Sequence of chain 1.A:
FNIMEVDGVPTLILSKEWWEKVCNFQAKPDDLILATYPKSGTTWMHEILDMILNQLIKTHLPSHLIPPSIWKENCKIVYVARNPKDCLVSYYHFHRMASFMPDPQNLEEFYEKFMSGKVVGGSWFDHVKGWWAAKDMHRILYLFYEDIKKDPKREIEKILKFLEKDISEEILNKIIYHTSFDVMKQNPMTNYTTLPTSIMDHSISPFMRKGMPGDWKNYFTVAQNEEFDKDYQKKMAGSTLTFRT

This protein binds this small molecule.
Small molecule (SMILES): Nc1ncnc2c1ncn2[C@@H]1O[C@H](COP(=O)(O)O)[C@@H](OP(=O)(O)O)[C@H]1O

Binding-site contacts:
Ligand atom C2 contacts residue TYR204 of chain 1.A at 3.5 Å (hydrophobic).
Ligand atom O1P contacts residue ARG268 of chain 1.A at 2.8 Å (salt-bridge).
Ligand atom O2P contacts residue GLY270 of chain 1.A at 2.7 Å (h-bond).
Ligand atom C4 contacts residue TYR204 of chain 1.A at 3.4 Å (hydrophobic).
Ligand atom O4P contacts residue SER59 of chain 1.A at 2.7 Å (h-bond).
Ligand atom N6 contacts residue SER239 of chain 1.A at 3.6 Å.
Ligand atom O4P contacts residue THR61 of chain 1.A at 2.8 Å (h-bond).
Ligand atom O5' contacts residue LYS58 of chain 1.A at 3.3 Å.
Ligand atom C6 contacts residue TRP63 of chain 1.A at 3.2 Å (hydrophobic).
Ligand atom C2 contacts residue TRP63 of chain 1.A at 3.4 Å (hydrophobic).
Ligand atom C1' contacts residue TYR204 of chain 1.A at 3.3 Å (hydrophobic).
Ligand atom N6 contacts residue MET243 of chain 1.A at 3.1 Å (h-bond).
Ligand atom N1 contacts residue TRP63 of chain 1.A at 3.0 Å.
Ligand atom O6P contacts residue LYS58 of chain 1.A at 3.2 Å.
Ligand atom O3P contacts residue ARG268 of chain 1.A at 3.1 Å (salt-bridge).
Ligand atom O1P contacts residue ARG141 of chain 1.A at 3.1 Å (salt-bridge).
Ligand atom O4P contacts residue LYS58 of chain 1.A at 3.1 Å.
Ligand atom N3 contacts residue TYR204 of chain 1.A at 2.6 Å (h-bond).
Ligand atom O3P contacts residue SER149 of chain 1.A at 2.3 Å (h-bond).
Ligand atom N6 contacts residue THR238 of chain 1.A at 3.3 Å (h-bond).
Ligand atom P2 contacts residue LYS58 of chain 1.A at 3.5 Å.
Ligand atom P1 contacts residue ARG268 of chain 1.A at 3.5 Å.
Ligand atom O3' contacts residue ARG141 of chain 1.A at 3.5 Å (salt-bridge).
Ligand atom O2' contacts residue PHE240 of chain 1.A at 2.9 Å.
Ligand atom N7 contacts residue TRP63 of chain 1.A at 3.5 Å.
Ligand atom O1P contacts residue SER149 of chain 1.A at 3.5 Å (h-bond).
Ligand atom O3' contacts residue SER149 of chain 1.A at 3.1 Å (h-bond).
Ligand atom O2P contacts residue ARG268 of chain 1.A at 3.2 Å.
Ligand atom C5' contacts residue LYS58 of chain 1.A at 3.3 Å.
Ligand atom O5' contacts residue GLY60 of chain 1.A at 3.5 Å (h-bond).
Ligand atom N3 contacts residue TRP63 of chain 1.A at 3.6 Å.
Ligand atom O2' contacts residue GLY270 of chain 1.A at 3.4 Å.
Ligand atom N6 contacts residue TRP63 of chain 1.A at 2.9 Å.
Ligand atom O2P contacts residue LYS269 of chain 1.A at 2.8 Å (salt-bridge).
Ligand atom P1 contacts residue SER149 of chain 1.A at 3.1 Å.
Ligand atom O4P contacts residue GLY60 of chain 1.A at 2.8 Å (h-bond).
Ligand atom O5P contacts residue THR61 of chain 1.A at 3.1 Å (h-bond).
Ligand atom C5 contacts residue TRP63 of chain 1.A at 3.5 Å (hydrophobic).
Ligand atom P2 contacts residue THR61 of chain 1.A at 3.4 Å.
Ligand atom O5P contacts residue THR62 of chain 1.A at 2.6 Å (h-bond).